Binding-site contacts:
Ligand atom C2 contacts residue ASN161 of chain 1.A at 2.4 Å.
Ligand atom O5 contacts residue ASN161 of chain 1.A at 2.4 Å (h-bond).
Ligand atom O6 contacts residue ASN160 of chain 1.A at 4.0 Å.
Ligand atom C8 contacts residue HIS130 of chain 1.A at 3.9 Å.
Ligand atom C1 contacts residue ASN161 of chain 1.A at 1.4 Å.
Ligand atom C4 contacts residue ASN161 of chain 1.A at 4.2 Å.
Ligand atom C8 contacts residue ALA129 of chain 1.A at 4.0 Å (hydrophobic).
Ligand atom O7 contacts residue ASN161 of chain 1.A at 3.0 Å.
Ligand atom C7 contacts residue ASN161 of chain 1.A at 3.2 Å.
Ligand atom O6 contacts residue ASN161 of chain 1.A at 4.2 Å.
Ligand atom C3 contacts residue ASN161 of chain 1.A at 3.7 Å.
Ligand atom O5 contacts residue ASN160 of chain 1.A at 3.4 Å.
Ligand atom C5 contacts residue ASN161 of chain 1.A at 3.6 Å.
Ligand atom C8 contacts residue ASN161 of chain 1.A at 4.3 Å.
Ligand atom C1 contacts residue ASN160 of chain 1.A at 4.0 Å.
Ligand atom N2 contacts residue ASN161 of chain 1.A at 2.8 Å (h-bond).
Ligand atom C6 contacts residue ASN160 of chain 1.A at 3.9 Å.
Ligand atom C5 contacts residue ASN160 of chain 1.A at 4.2 Å.
Ligand atom O6 contacts residue ASN182 of chain 1.A at 3.1 Å (h-bond).

Sequence of chain 1.A:
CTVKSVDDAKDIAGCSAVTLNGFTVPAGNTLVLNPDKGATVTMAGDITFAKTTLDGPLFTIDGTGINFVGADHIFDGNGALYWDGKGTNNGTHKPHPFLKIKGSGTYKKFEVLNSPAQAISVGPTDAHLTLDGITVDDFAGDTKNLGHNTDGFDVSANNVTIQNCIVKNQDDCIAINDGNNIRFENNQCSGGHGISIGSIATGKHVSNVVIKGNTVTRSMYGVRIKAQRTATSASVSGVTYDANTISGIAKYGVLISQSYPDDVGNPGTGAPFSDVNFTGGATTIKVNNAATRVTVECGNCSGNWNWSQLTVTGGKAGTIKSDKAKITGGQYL

A small-molecule ligand and the protein it binds are described below.
Small molecule (SMILES): CC(=O)N[C@@H]1[C@@H](O)[C@H](O)[C@@H](CO)O[C@H]1O